Binding-site contacts:
Ligand atom O6A contacts residue LEU190 of chain 1.A at 3.6 Å.
Ligand atom C3 contacts residue TYR32 of chain 1.A at 3.8 Å (hydrophobic).
Ligand atom O1 contacts residue PHE174 of chain 1.A at 3.5 Å.
Ligand atom O3 contacts residue GLY90 of chain 1.A at 3.5 Å.
Ligand atom O5 contacts residue ASN207 of chain 1.A at 2.8 Å (h-bond).
Ligand atom C1 contacts residue GLU104 of chain 1.A at 3.4 Å.
Ligand atom C5 contacts residue TYR32 of chain 1.A at 3.7 Å (hydrophobic).
Ligand atom O5 contacts residue ARG147 of chain 1.A at 2.9 Å (salt-bridge).
Ligand atom C6 contacts residue ASN207 of chain 1.A at 3.9 Å.
Ligand atom O1 contacts residue GLU104 of chain 1.A at 2.7 Å (salt-bridge).
Ligand atom C1 contacts residue PHE174 of chain 1.A at 3.7 Å (hydrophobic).
Ligand atom O1 contacts residue ASN171 of chain 1.A at 2.9 Å (h-bond).
Ligand atom O3 contacts residue GLU72 of chain 1.A at 2.8 Å (salt-bridge).
Ligand atom O1 contacts residue LEU91 of chain 1.A at 3.9 Å.
Ligand atom C2 contacts residue GLU72 of chain 1.A at 3.7 Å.
Ligand atom C6 contacts residue ARG147 of chain 1.A at 3.9 Å.
Ligand atom C5 contacts residue ASN207 of chain 1.A at 3.9 Å.
Ligand atom O6A contacts residue GLU72 of chain 1.A at 3.9 Å.
Ligand atom C3 contacts residue GLU72 of chain 1.A at 3.7 Å.
Ligand atom O5 contacts residue TYR32 of chain 1.A at 3.3 Å (h-bond).
Ligand atom C6 contacts residue ARG167 of chain 1.A at 3.5 Å.
Ligand atom O6B contacts residue ARG147 of chain 1.A at 3.0 Å (salt-bridge).
Ligand atom O1 contacts residue LEU92 of chain 1.A at 3.7 Å.
Ligand atom O4 contacts residue PRO169 of chain 1.A at 3.6 Å.
Ligand atom C4 contacts residue PRO169 of chain 1.A at 3.8 Å (hydrophobic).
Ligand atom O6B contacts residue ARG167 of chain 1.A at 2.8 Å (salt-bridge).
Ligand atom C2 contacts residue GLY90 of chain 1.A at 3.8 Å.
Ligand atom O3 contacts residue TYR32 of chain 1.A at 2.8 Å (h-bond).
Ligand atom O4 contacts residue GLU72 of chain 1.A at 2.6 Å (salt-bridge).
Ligand atom O2 contacts residue GLU104 of chain 1.A at 2.6 Å (salt-bridge).
Ligand atom C2 contacts residue LEU91 of chain 1.A at 3.6 Å (hydrophobic).
Ligand atom C5 contacts residue GLU72 of chain 1.A at 3.7 Å.
Ligand atom C1 contacts residue LEU92 of chain 1.A at 3.8 Å (hydrophobic).
Ligand atom C4 contacts residue GLU72 of chain 1.A at 3.5 Å.
Ligand atom O6B contacts residue ASN207 of chain 1.A at 3.0 Å (h-bond).
Ligand atom C2 contacts residue GLU104 of chain 1.A at 3.5 Å.
Ligand atom O6A contacts residue ARG167 of chain 1.A at 2.9 Å (salt-bridge).
Ligand atom O4 contacts residue LEU92 of chain 1.A at 3.6 Å.
Ligand atom O2 contacts residue GLY90 of chain 1.A at 3.2 Å.
Ligand atom O2 contacts residue LEU91 of chain 1.A at 2.9 Å (h-bond).

A protein and the small-molecule ligand that binds it are described below.
Small molecule (SMILES): O=C(O)[C@@H](O)[C@@H](O)[C@H](O)[C@@H](O)CO

Sequence of chain 1.A:
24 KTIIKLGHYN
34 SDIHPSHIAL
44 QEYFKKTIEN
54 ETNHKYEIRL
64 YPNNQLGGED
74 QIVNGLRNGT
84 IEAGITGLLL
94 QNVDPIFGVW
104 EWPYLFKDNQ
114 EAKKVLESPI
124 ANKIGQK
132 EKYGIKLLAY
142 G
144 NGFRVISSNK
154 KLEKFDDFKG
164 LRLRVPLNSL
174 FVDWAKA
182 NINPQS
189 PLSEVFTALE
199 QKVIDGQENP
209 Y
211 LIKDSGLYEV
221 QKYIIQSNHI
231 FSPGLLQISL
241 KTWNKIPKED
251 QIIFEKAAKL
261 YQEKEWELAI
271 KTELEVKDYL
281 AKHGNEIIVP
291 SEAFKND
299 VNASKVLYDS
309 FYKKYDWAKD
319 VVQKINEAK